The protein below binds the small molecule below.
Small molecule (SMILES): CC(=O)N[C@@H]1[C@@H](O)[C@H](O)[C@@H](CO)O[C@H]1O

Sequence of chain 1.A:
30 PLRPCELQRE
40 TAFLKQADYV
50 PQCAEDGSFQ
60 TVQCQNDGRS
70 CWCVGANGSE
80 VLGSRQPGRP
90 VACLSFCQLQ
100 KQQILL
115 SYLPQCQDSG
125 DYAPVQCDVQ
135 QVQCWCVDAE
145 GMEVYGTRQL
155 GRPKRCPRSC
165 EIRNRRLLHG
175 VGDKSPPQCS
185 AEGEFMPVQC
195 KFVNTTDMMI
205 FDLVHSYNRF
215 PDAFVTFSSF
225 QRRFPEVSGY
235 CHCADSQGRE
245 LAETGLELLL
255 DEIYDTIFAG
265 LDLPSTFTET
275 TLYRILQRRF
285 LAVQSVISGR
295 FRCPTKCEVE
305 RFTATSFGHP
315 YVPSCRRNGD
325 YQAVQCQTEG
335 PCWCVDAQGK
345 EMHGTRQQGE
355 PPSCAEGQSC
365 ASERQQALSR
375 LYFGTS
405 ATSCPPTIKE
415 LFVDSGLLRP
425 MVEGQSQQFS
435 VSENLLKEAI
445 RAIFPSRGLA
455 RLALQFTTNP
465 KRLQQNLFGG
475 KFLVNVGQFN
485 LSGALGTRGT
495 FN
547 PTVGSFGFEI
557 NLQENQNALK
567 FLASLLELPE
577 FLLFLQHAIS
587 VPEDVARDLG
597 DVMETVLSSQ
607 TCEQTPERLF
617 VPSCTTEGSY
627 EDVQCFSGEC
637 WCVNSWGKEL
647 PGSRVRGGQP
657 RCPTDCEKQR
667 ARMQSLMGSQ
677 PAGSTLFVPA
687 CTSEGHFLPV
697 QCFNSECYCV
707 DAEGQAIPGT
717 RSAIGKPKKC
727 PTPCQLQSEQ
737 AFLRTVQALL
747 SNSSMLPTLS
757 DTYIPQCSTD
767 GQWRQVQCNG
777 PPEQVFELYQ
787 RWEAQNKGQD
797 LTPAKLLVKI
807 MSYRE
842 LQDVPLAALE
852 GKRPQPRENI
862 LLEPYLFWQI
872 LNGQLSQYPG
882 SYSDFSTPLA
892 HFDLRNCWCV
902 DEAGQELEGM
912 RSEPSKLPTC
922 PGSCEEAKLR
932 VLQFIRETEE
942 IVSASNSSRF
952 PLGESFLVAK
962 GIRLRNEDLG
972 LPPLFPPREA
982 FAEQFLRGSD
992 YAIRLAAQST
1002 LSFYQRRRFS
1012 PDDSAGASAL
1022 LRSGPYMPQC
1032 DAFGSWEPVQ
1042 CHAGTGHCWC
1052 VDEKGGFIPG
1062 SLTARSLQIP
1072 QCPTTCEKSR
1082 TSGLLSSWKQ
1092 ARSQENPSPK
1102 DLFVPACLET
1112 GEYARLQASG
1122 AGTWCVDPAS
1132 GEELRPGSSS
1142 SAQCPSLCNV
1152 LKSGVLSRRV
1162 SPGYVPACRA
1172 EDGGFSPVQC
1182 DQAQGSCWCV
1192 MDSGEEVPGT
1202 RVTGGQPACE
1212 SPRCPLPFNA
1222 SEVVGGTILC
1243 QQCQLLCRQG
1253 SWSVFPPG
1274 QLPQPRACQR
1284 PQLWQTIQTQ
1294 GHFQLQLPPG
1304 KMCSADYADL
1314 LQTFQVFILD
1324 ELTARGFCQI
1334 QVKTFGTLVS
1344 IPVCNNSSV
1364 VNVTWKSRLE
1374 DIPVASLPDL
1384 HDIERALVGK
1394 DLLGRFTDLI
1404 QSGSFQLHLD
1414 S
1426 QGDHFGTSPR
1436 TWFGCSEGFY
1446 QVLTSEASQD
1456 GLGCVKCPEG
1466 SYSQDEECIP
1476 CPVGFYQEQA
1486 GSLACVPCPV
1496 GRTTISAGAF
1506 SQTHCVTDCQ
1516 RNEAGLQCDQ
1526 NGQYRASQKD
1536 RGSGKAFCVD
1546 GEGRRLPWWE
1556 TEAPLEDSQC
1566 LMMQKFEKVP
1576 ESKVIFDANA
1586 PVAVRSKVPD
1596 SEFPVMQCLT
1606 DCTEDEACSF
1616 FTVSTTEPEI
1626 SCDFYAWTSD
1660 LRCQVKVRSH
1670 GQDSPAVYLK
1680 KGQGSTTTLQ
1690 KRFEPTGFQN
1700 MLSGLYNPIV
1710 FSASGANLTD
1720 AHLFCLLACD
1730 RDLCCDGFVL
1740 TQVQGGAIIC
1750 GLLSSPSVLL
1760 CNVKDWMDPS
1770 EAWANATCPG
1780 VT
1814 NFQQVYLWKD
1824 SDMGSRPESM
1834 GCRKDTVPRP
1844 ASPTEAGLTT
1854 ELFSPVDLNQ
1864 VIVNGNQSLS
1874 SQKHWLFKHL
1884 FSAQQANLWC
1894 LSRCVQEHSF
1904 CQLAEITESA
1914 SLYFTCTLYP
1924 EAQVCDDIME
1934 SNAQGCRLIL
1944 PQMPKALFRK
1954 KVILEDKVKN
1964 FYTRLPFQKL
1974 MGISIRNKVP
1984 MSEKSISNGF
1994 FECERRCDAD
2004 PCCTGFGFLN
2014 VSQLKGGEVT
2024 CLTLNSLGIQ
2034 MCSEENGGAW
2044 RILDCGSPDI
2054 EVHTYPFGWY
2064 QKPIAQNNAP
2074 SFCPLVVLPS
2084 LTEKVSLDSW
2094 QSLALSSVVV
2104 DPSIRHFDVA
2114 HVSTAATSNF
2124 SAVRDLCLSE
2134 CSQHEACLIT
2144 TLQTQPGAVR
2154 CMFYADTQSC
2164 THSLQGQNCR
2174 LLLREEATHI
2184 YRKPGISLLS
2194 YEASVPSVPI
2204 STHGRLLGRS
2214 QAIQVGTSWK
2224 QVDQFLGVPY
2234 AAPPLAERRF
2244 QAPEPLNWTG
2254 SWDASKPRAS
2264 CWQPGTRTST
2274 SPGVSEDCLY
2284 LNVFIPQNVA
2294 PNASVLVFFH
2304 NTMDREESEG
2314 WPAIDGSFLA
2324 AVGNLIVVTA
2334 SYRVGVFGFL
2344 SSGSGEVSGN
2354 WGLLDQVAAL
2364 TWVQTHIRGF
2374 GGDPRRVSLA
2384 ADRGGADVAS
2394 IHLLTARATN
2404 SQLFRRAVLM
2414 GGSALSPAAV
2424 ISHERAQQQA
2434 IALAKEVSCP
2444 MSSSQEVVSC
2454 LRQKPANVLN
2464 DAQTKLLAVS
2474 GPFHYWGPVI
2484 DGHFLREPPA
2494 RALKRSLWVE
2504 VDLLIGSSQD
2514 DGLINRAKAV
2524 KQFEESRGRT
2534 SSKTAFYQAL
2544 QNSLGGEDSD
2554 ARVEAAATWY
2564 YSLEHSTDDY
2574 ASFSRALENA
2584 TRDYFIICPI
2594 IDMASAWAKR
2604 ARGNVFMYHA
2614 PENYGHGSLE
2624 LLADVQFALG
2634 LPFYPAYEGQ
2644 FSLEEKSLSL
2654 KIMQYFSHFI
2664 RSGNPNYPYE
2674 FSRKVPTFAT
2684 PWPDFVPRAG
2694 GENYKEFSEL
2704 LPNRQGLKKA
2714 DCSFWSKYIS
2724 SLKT

Binding-site contacts:
Ligand atom O5 contacts residue ASN1220 of chain 1.A at 2.4 Å (h-bond).
Ligand atom C8 contacts residue ASN1220 of chain 1.A at 4.5 Å.
Ligand atom C3 contacts residue ASN1220 of chain 1.A at 3.8 Å.
Ligand atom C2 contacts residue ASN1220 of chain 1.A at 2.5 Å.
Ligand atom C4 contacts residue ASN1220 of chain 1.A at 4.2 Å.
Ligand atom N2 contacts residue ASN1220 of chain 1.A at 2.9 Å (h-bond).
Ligand atom C7 contacts residue ASN1220 of chain 1.A at 3.3 Å.
Ligand atom O7 contacts residue ASN1220 of chain 1.A at 3.3 Å (h-bond).
Ligand atom C1 contacts residue ASN1220 of chain 1.A at 1.4 Å.
Ligand atom C5 contacts residue ASN1220 of chain 1.A at 3.7 Å.